Binding-site contacts:
Ligand atom N23 contacts residue LEU118 of chain 1.A at 3.8 Å.
Ligand atom C5 contacts residue MET119 of chain 1.A at 3.0 Å (hydrophobic).
Ligand atom C2 contacts residue ARG173 of chain 1.A at 3.3 Å.
Ligand atom C11 contacts residue LEU41 of chain 1.A at 3.7 Å (hydrophobic).
Ligand atom N22 contacts residue LEU176 of chain 1.A at 3.6 Å.
Ligand atom C10 contacts residue THR126 of chain 1.A at 4.0 Å.
Ligand atom C6 contacts residue GLY122 of chain 1.A at 3.5 Å.
Ligand atom N23 contacts residue ALA68 of chain 1.A at 3.9 Å.
Ligand atom C6 contacts residue LEU41 of chain 1.A at 3.8 Å (hydrophobic).
Ligand atom C3 contacts residue LEU176 of chain 1.A at 4.0 Å (hydrophobic).
Ligand atom N22 contacts residue ALA68 of chain 1.A at 3.5 Å.
Ligand atom C10 contacts residue ASP123 of chain 1.A at 3.6 Å.
Ligand atom C12 contacts residue LEU176 of chain 1.A at 3.6 Å (hydrophobic).
Ligand atom N22 contacts residue LEU100 of chain 1.A at 4.0 Å.
Ligand atom C8 contacts residue ASP123 of chain 1.A at 3.5 Å.
Ligand atom C15 contacts residue LEU176 of chain 1.A at 3.8 Å (hydrophobic).
Ligand atom N23 contacts residue LEU176 of chain 1.A at 4.0 Å.
Ligand atom C16 contacts residue GLY122 of chain 1.A at 3.8 Å.
Ligand atom C19 contacts residue ALA68 of chain 1.A at 3.5 Å (hydrophobic).
Ligand atom C5 contacts residue LEU118 of chain 1.A at 3.9 Å (hydrophobic).
Ligand atom C19 contacts residue LEU176 of chain 1.A at 3.5 Å (hydrophobic).
Ligand atom C15 contacts residue ALA68 of chain 1.A at 4.0 Å (hydrophobic).
Ligand atom C1 contacts residue LEU116 of chain 1.A at 3.9 Å (hydrophobic).
Ligand atom C9 contacts residue LEU41 of chain 1.A at 3.8 Å (hydrophobic).
Ligand atom N23 contacts residue MET119 of chain 1.A at 3.0 Å (h-bond).
Ligand atom C2 contacts residue LEU176 of chain 1.A at 3.6 Å (hydrophobic).
Ligand atom N22 contacts residue LEU116 of chain 1.A at 3.9 Å.
Ligand atom F contacts residue ASN174 of chain 1.A at 3.1 Å.
Ligand atom N26 contacts residue GLY122 of chain 1.A at 4.0 Å.
Ligand atom CL2 contacts residue GLY191 of chain 1.A at 3.1 Å.
Ligand atom C1 contacts residue LYS70 of chain 1.A at 4.0 Å.
Ligand atom F contacts residue LEU176 of chain 1.A at 3.7 Å.
Ligand atom N22 contacts residue GLU117 of chain 1.A at 3.2 Å (salt-bridge).
Ligand atom CL2 contacts residue LEU100 of chain 1.A at 3.4 Å.
Ligand atom C18 contacts residue LEU176 of chain 1.A at 3.5 Å (hydrophobic).
Ligand atom CL2 contacts residue LEU176 of chain 1.A at 3.4 Å.
Ligand atom F contacts residue ASP192 of chain 1.A at 3.2 Å.
Ligand atom N24 contacts residue GLY122 of chain 1.A at 3.7 Å.
Ligand atom F contacts residue GLY191 of chain 1.A at 3.4 Å.
Ligand atom C16 contacts residue LEU41 of chain 1.A at 3.8 Å (hydrophobic).

A protein and the small-molecule ligand that binds it are described below.
Small molecule (SMILES): C[C@@H](Oc1cc(-c2cnn(C3CCNCC3)c2)cnc1N)c1c(Cl)ccc(F)c1Cl

Sequence of chain 1.A:
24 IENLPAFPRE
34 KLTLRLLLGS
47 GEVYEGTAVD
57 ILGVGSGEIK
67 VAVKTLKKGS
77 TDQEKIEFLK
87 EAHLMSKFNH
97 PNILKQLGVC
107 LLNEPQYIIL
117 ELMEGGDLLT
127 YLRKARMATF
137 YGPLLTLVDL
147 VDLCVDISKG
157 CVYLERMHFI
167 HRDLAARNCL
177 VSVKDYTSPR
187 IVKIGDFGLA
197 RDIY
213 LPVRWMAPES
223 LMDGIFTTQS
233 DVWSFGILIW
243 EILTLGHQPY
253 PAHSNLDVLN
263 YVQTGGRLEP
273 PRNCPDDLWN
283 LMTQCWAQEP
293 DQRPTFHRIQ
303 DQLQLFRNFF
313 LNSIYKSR